Binding-site contacts:
Ligand atom N2 contacts residue ASN103 of chain 1.A at 2.9 Å (h-bond).
Ligand atom C2 contacts residue ASN103 of chain 1.A at 2.5 Å.
Ligand atom C4 contacts residue ASN103 of chain 1.A at 4.3 Å.
Ligand atom C3 contacts residue ASN103 of chain 1.A at 3.8 Å.
Ligand atom C7 contacts residue ASN103 of chain 1.A at 3.8 Å.
Ligand atom C5 contacts residue ASN103 of chain 1.A at 3.7 Å.
Ligand atom O7 contacts residue ASN103 of chain 1.A at 3.8 Å.
Ligand atom C1 contacts residue ASN103 of chain 1.A at 1.4 Å.
Ligand atom O5 contacts residue ASN103 of chain 1.A at 2.4 Å (h-bond).

This small molecule binds to this protein.
Small molecule (SMILES): CC(=O)N[C@@H]1[C@@H](O)[C@H](O)[C@@H](CO)O[C@H]1O

Sequence of chain 1.A:
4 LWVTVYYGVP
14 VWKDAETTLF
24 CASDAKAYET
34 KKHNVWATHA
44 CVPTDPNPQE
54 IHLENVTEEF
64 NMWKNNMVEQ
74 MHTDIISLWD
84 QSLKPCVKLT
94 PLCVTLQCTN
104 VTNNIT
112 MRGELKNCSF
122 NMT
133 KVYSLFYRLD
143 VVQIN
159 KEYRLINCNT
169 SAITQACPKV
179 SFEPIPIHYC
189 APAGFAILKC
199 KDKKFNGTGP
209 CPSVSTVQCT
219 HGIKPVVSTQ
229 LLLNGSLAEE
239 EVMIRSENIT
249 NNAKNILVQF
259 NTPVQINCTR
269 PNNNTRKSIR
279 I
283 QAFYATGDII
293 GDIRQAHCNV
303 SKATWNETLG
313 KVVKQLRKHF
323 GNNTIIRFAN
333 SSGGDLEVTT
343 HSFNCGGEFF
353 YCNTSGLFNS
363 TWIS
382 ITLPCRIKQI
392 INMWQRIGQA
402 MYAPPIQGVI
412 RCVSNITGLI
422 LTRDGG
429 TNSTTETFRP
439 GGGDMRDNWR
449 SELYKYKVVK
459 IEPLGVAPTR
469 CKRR